Sequence of chain 1.A:
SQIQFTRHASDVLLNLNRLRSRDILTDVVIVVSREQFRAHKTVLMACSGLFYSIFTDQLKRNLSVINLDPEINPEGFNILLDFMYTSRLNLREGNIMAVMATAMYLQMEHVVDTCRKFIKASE

Binding-site contacts:
Ligand atom NE1 contacts residue PHE121 of chain 1.B at 4.1 Å.
Ligand atom CA contacts residue GLN5 of chain 1.A at 4.0 Å.
Ligand atom O contacts residue GLN7 of chain 1.A at 4.1 Å.
Ligand atom CE1 contacts residue ARG91 of chain 1.B at 3.5 Å.
Ligand atom CD1 contacts residue LYS120 of chain 1.B at 4.1 Å.
Ligand atom N contacts residue GLN7 of chain 1.A at 2.8 Å (h-bond).
Ligand atom CE2 contacts residue PHE121 of chain 1.B at 3.9 Å (hydrophobic).
Ligand atom O contacts residue ILE6 of chain 1.A at 3.6 Å.
Ligand atom CE2 contacts residue ARG91 of chain 1.B at 3.5 Å.
Ligand atom CD2 contacts residue ARG91 of chain 1.B at 3.5 Å.
Ligand atom CA contacts residue GLN7 of chain 1.A at 3.9 Å.
Ligand atom C contacts residue GLN7 of chain 1.A at 4.0 Å.
Ligand atom N contacts residue ARG10 of chain 1.A at 3.1 Å (salt-bridge).
Ligand atom SG contacts residue GLN7 of chain 1.A at 3.9 Å.
Ligand atom CE3 contacts residue ILE6 of chain 1.A at 3.8 Å (hydrophobic).
Ligand atom O contacts residue THR9 of chain 1.A at 3.5 Å (h-bond).
Ligand atom CA contacts residue GLN7 of chain 1.A at 3.3 Å.
Ligand atom CD1 contacts residue THR117 of chain 1.B at 4.0 Å.
Ligand atom CB contacts residue GLN7 of chain 1.A at 3.9 Å.
Ligand atom CD1 contacts residue ARG91 of chain 1.B at 3.6 Å.
Ligand atom C contacts residue GLN7 of chain 1.A at 3.5 Å.
Ligand atom CG contacts residue THR117 of chain 1.B at 4.2 Å.
Ligand atom CD1 contacts residue GLN7 of chain 1.A at 3.7 Å.
Ligand atom CB contacts residue ILE6 of chain 1.A at 3.9 Å (hydrophobic).
Ligand atom CE1 contacts residue GLN7 of chain 1.A at 3.7 Å.
Ligand atom CZ contacts residue ARG91 of chain 1.B at 3.5 Å.
Ligand atom C contacts residue GLN5 of chain 1.A at 4.0 Å.
Ligand atom CB contacts residue GLN5 of chain 1.A at 3.5 Å.
Ligand atom CZ2 contacts residue PHE121 of chain 1.B at 3.9 Å (hydrophobic).
Ligand atom CE2 contacts residue GLN5 of chain 1.A at 3.8 Å.
Ligand atom CD2 contacts residue ILE6 of chain 1.A at 4.0 Å (hydrophobic).
Ligand atom N contacts residue GLN5 of chain 1.A at 3.1 Å (h-bond).
Ligand atom O contacts residue PHE8 of chain 1.A at 3.6 Å.
Ligand atom CA contacts residue GLN5 of chain 1.A at 3.9 Å.
Ligand atom SG contacts residue THR9 of chain 1.A at 3.5 Å.
Ligand atom CG contacts residue ARG91 of chain 1.B at 3.5 Å.
Ligand atom O contacts residue GLN7 of chain 1.A at 2.8 Å (h-bond).
Ligand atom NE1 contacts residue LYS120 of chain 1.B at 3.8 Å.
Ligand atom CZ3 contacts residue ILE6 of chain 1.A at 3.8 Å (hydrophobic).
Ligand atom CD2 contacts residue GLN5 of chain 1.A at 3.7 Å.

Sequence of chain 1.B:
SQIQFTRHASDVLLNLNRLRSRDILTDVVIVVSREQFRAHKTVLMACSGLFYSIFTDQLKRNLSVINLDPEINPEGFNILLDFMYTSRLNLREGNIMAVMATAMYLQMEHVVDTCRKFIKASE

A small-molecule ligand and the protein it binds are described below.
Small molecule (SMILES): CC(C)C[C@H](NC(=O)[C@H](CS)NC(=O)[C@H](CC1=CN=C2C=CC=CC12)NC(=O)[C@@H](N)CC(=O)O)C(=O)N[C@@H](Cc1ccccc1)C(=O)NCC=O